Sequence of chain 36.A:
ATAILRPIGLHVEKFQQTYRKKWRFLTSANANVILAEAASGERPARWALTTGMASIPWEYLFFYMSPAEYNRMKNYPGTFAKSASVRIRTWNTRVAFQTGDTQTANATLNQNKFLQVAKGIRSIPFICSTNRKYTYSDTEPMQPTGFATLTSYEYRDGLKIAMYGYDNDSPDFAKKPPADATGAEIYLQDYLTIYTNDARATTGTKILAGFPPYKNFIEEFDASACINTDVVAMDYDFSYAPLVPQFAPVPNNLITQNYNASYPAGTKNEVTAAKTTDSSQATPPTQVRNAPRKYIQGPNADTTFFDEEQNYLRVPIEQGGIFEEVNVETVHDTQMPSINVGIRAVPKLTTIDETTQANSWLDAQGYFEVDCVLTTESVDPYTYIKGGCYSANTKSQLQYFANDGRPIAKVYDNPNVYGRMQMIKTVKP

The protein below binds the small molecule below.
Small molecule (SMILES): Nc1ccn([C@H]2C[C@H](O[P](=O)(O)OC[C@H]3O[C@@H](n4cnc5c(=O)nc(N)[nH]c54)C[C@@H]3O[P](=O)(O)OC[C@H]3O[C@@H](n4cnc5c(N)ncnc54)C[C@@H]3O)[C@@H](COP(=O)=O)O2)c(=O)n1

Binding-site contacts:
Ligand atom N9 contacts residue DG3 of chain 36.C at 3.6 Å.
Ligand atom C4 contacts residue DG3 of chain 36.C at 3.5 Å.
Ligand atom O3' contacts residue HIS496 of chain 36.A at 3.7 Å.
Ligand atom N4 contacts residue PHE487 of chain 36.A at 2.9 Å (h-bond).
Ligand atom N4 contacts residue GLU493 of chain 36.A at 2.6 Å (salt-bridge).
Ligand atom N4 contacts residue VAL495 of chain 36.A at 3.1 Å.
Ligand atom C6 contacts residue TYR404 of chain 36.A at 3.6 Å (hydrophobic).
Ligand atom C5' contacts residue ASP401 of chain 36.A at 3.5 Å.
Ligand atom C6 contacts residue VAL495 of chain 36.A at 3.7 Å (hydrophobic).
Ligand atom N3 contacts residue DG3 of chain 36.C at 3.4 Å.
Ligand atom C5 contacts residue VAL495 of chain 36.A at 3.0 Å (hydrophobic).
Ligand atom C2 contacts residue TYR404 of chain 36.A at 3.6 Å (hydrophobic).
Ligand atom O5' contacts residue SER403 of chain 36.A at 3.1 Å (h-bond).
Ligand atom O6 contacts residue DG3 of chain 36.C at 3.5 Å.
Ligand atom C2 contacts residue DG3 of chain 36.C at 3.4 Å.
Ligand atom N3 contacts residue GLU493 of chain 36.A at 3.5 Å (salt-bridge).
Ligand atom C1' contacts residue DG3 of chain 36.C at 3.7 Å.
Ligand atom N1 contacts residue DG3 of chain 36.C at 3.5 Å.
Ligand atom C4 contacts residue VAL495 of chain 36.A at 3.1 Å (hydrophobic).
Ligand atom C4 contacts residue GLU493 of chain 36.A at 3.4 Å.
Ligand atom C4 contacts residue PHE487 of chain 36.A at 3.7 Å (hydrophobic).
Ligand atom O6 contacts residue DG4 of chain 36.C at 3.5 Å (h-bond).
Ligand atom O5' contacts residue ASP401 of chain 36.A at 3.7 Å.
Ligand atom O3' contacts residue SER403 of chain 36.A at 3.5 Å.
Ligand atom N4 contacts residue GLU489 of chain 36.A at 3.7 Å.
Ligand atom O4' contacts residue DG3 of chain 36.C at 3.2 Å (h-bond).
Ligand atom C1' contacts residue SER403 of chain 36.A at 3.2 Å.
Ligand atom O4' contacts residue SER403 of chain 36.A at 3.3 Å (h-bond).
Ligand atom C8 contacts residue DG3 of chain 36.C at 3.6 Å.
Ligand atom C5' contacts residue SER403 of chain 36.A at 3.2 Å.
Ligand atom C5' contacts residue PHE402 of chain 36.A at 3.4 Å (hydrophobic).
Ligand atom C5 contacts residue DG3 of chain 36.C at 3.4 Å.
Ligand atom O4' contacts residue ASP401 of chain 36.A at 3.2 Å (salt-bridge).
Ligand atom O3' contacts residue ASP401 of chain 36.A at 3.5 Å.
Ligand atom OP2 contacts residue HIS496 of chain 36.A at 2.9 Å (h-bond).
Ligand atom N2 contacts residue DG3 of chain 36.C at 3.5 Å (h-bond).
Ligand atom C4' contacts residue ASP401 of chain 36.A at 3.5 Å.
Ligand atom N1 contacts residue TYR404 of chain 36.A at 3.6 Å.
Ligand atom C2' contacts residue THR494 of chain 36.A at 3.3 Å.
Ligand atom C6 contacts residue DG3 of chain 36.C at 3.5 Å.